This protein binds this small molecule.
Small molecule (SMILES): CC(=O)N[C@@H]1[C@@H](O)[C@H](O)[C@@H](CO)O[C@H]1O

Sequence of chain 1.A:
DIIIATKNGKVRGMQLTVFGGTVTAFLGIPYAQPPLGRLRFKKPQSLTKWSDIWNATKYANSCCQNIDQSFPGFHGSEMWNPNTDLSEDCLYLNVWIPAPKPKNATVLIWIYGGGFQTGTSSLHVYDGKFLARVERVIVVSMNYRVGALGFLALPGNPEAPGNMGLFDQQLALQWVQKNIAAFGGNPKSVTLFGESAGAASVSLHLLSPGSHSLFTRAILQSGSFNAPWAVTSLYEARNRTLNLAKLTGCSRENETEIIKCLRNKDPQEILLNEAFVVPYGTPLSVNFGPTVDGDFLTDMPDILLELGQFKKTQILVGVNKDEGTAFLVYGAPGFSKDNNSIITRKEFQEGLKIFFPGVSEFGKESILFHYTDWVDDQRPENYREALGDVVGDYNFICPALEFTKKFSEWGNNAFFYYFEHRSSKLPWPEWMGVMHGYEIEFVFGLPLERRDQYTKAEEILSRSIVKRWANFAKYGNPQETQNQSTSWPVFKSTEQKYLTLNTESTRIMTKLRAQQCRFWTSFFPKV

Binding-site contacts:
Ligand atom C1 contacts residue ASN256 of chain 1.A at 1.4 Å.
Ligand atom C5 contacts residue ASN256 of chain 1.A at 3.7 Å.
Ligand atom C3 contacts residue ASN256 of chain 1.A at 3.9 Å.
Ligand atom N2 contacts residue GLU259 of chain 1.A at 3.6 Å (salt-bridge).
Ligand atom C1 contacts residue GLU259 of chain 1.A at 4.5 Å.
Ligand atom C2 contacts residue ASN256 of chain 1.A at 2.5 Å.
Ligand atom O5 contacts residue ASN256 of chain 1.A at 2.4 Å (h-bond).
Ligand atom N2 contacts residue ASN256 of chain 1.A at 3.0 Å (h-bond).
Ligand atom C4 contacts residue ASN256 of chain 1.A at 4.3 Å.
Ligand atom C7 contacts residue ASN256 of chain 1.A at 4.1 Å.
Ligand atom C7 contacts residue GLU259 of chain 1.A at 4.0 Å.
Ligand atom C8 contacts residue GLU259 of chain 1.A at 3.6 Å.
Ligand atom O7 contacts residue THR258 of chain 1.A at 3.8 Å.